Sequence of chain 1.B:
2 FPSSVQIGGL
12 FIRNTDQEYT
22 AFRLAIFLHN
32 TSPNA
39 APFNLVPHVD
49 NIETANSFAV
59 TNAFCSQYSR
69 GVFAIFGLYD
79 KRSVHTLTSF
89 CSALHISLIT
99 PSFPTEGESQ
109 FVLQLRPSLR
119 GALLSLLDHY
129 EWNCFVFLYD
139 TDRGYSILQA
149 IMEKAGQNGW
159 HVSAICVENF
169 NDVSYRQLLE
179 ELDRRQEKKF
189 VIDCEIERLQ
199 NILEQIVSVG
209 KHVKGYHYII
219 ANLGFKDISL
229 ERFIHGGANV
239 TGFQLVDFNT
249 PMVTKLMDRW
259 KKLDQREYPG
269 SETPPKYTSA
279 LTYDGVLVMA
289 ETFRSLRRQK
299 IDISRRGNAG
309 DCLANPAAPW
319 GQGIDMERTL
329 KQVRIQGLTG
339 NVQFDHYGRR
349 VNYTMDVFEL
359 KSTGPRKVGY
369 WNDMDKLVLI

Binding-site contacts:
Ligand atom O5 contacts residue ASN350 of chain 1.B at 2.4 Å (h-bond).
Ligand atom C7 contacts residue ASN350 of chain 1.B at 3.4 Å.
Ligand atom O5 contacts residue GLN341 of chain 1.B at 4.4 Å.
Ligand atom O6 contacts residue ASN339 of chain 1.B at 4.5 Å.
Ligand atom C1 contacts residue GLN341 of chain 1.B at 4.3 Å.
Ligand atom N2 contacts residue ASN350 of chain 1.B at 2.7 Å (h-bond).
Ligand atom C3 contacts residue ASN350 of chain 1.B at 3.7 Å.
Ligand atom C5 contacts residue ASN350 of chain 1.B at 3.6 Å.
Ligand atom C8 contacts residue GLN341 of chain 1.B at 3.5 Å.
Ligand atom O5 contacts residue ASN339 of chain 1.B at 4.3 Å.
Ligand atom C2 contacts residue GLN341 of chain 1.B at 4.4 Å.
Ligand atom C8 contacts residue ASN350 of chain 1.B at 3.7 Å.
Ligand atom O7 contacts residue MET372 of chain 1.B at 3.6 Å.
Ligand atom C7 contacts residue MET372 of chain 1.B at 4.2 Å (hydrophobic).
Ligand atom C1 contacts residue ASN350 of chain 1.B at 1.4 Å.
Ligand atom N2 contacts residue MET372 of chain 1.B at 4.0 Å.
Ligand atom O7 contacts residue ASN350 of chain 1.B at 4.2 Å.
Ligand atom C4 contacts residue ASN350 of chain 1.B at 4.2 Å.
Ligand atom C2 contacts residue ASN350 of chain 1.B at 2.3 Å.

The small molecule below binds the protein below.
Small molecule (SMILES): CC(=O)N[C@@H]1[C@@H](O)[C@H](O)[C@@H](CO)O[C@H]1O